Sequence of chain 1.A:
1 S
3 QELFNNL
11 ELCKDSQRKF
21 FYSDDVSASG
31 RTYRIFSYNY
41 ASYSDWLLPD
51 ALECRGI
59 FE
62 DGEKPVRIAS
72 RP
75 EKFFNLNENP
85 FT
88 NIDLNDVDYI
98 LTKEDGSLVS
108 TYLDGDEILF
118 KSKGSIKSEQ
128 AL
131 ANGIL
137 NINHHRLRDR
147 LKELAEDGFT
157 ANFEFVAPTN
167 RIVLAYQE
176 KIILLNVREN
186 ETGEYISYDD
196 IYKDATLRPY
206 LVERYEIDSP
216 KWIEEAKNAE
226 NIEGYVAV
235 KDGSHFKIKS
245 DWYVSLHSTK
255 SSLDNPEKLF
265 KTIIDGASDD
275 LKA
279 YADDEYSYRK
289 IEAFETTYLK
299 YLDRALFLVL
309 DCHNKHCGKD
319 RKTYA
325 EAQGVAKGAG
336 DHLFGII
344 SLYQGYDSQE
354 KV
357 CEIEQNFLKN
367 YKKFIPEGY

Binding-site contacts:
Ligand atom N6 contacts residue LEU98 of chain 1.A at 3.7 Å.
Ligand atom N3 contacts residue MSE74 of chain 1.A at 3.5 Å.
Ligand atom C3' contacts residue MSE74 of chain 1.A at 3.5 Å.
Ligand atom O3B contacts residue ARG55 of chain 1.A at 3.0 Å (salt-bridge).
Ligand atom O5' contacts residue LYS241 of chain 1.A at 3.0 Å (salt-bridge).
Ligand atom O2B contacts residue LYS76 of chain 1.A at 3.0 Å (salt-bridge).
Ligand atom O3G contacts residue MG1 of chain 1.E at 3.5 Å.
Ligand atom PA contacts residue LYS241 of chain 1.A at 3.5 Å.
Ligand atom O2G contacts residue ARG55 of chain 1.A at 3.2 Å (salt-bridge).
Ligand atom N7 contacts residue GLU101 of chain 1.A at 3.1 Å (salt-bridge).
Ligand atom O1A contacts residue LYS243 of chain 1.A at 3.7 Å.
Ligand atom O2A contacts residue LYS243 of chain 1.A at 2.8 Å (salt-bridge).
Ligand atom O1A contacts residue CA1 of chain 1.D at 2.5 Å.
Ligand atom PG contacts residue TYR38 of chain 1.A at 3.5 Å.
Ligand atom C3A contacts residue ARG55 of chain 1.A at 3.6 Å.
Ligand atom O2' contacts residue LEU105 of chain 1.A at 3.2 Å.
Ligand atom C2' contacts residue MSE74 of chain 1.A at 3.7 Å.
Ligand atom O2G contacts residue LYS120 of chain 1.A at 2.6 Å (salt-bridge).
Ligand atom O2' contacts residue GLU160 of chain 1.A at 2.5 Å (salt-bridge).
Ligand atom N7 contacts residue LYS100 of chain 1.A at 3.5 Å.
Ligand atom C8 contacts residue GLU160 of chain 1.A at 3.7 Å.
Ligand atom C6 contacts residue VAL231 of chain 1.A at 3.7 Å (hydrophobic).
Ligand atom N6 contacts residue THR99 of chain 1.A at 3.2 Å (h-bond).
Ligand atom C4 contacts residue LEU180 of chain 1.A at 3.6 Å (hydrophobic).
Ligand atom O2B contacts residue LYS241 of chain 1.A at 2.7 Å (salt-bridge).
Ligand atom O3G contacts residue TYR38 of chain 1.A at 2.6 Å (h-bond).
Ligand atom O1A contacts residue LYS100 of chain 1.A at 2.7 Å (salt-bridge).
Ligand atom N3 contacts residue PHE77 of chain 1.A at 3.5 Å.
Ligand atom PA contacts residue LYS100 of chain 1.A at 3.6 Å.
Ligand atom O3' contacts residue LEU105 of chain 1.A at 3.7 Å.
Ligand atom O5' contacts residue LYS100 of chain 1.A at 3.5 Å (salt-bridge).
Ligand atom O3' contacts residue ARG55 of chain 1.A at 3.0 Å (salt-bridge).
Ligand atom C8 contacts residue GLU101 of chain 1.A at 3.0 Å.
Ligand atom C1' contacts residue GLU160 of chain 1.A at 3.6 Å.
Ligand atom O4' contacts residue LYS100 of chain 1.A at 3.1 Å (salt-bridge).
Ligand atom C2' contacts residue GLU160 of chain 1.A at 3.4 Å.
Ligand atom O2A contacts residue LYS241 of chain 1.A at 2.9 Å (salt-bridge).
Ligand atom O1B contacts residue ASP273 of chain 1.A at 3.3 Å (salt-bridge).
Ligand atom O1B contacts residue MG1 of chain 1.E at 2.2 Å.
Ligand atom PB contacts residue MG1 of chain 1.E at 3.7 Å.

A protein and the small-molecule ligand that binds it are described below.
Small molecule (SMILES): Nc1ncnc2c1ncn2[C@@H]1O[C@H](CO[P](=O)(O)C[P](=O)(O)OP(=O)(O)O)[C@@H](O)[C@H]1O